A small-molecule ligand and the protein it binds are described below.
Small molecule (SMILES): Cc1cc(CCCCCOc2c(Cl)cc(C3=NCCO3)cc2Cl)on1

Sequence of chain 1.A:
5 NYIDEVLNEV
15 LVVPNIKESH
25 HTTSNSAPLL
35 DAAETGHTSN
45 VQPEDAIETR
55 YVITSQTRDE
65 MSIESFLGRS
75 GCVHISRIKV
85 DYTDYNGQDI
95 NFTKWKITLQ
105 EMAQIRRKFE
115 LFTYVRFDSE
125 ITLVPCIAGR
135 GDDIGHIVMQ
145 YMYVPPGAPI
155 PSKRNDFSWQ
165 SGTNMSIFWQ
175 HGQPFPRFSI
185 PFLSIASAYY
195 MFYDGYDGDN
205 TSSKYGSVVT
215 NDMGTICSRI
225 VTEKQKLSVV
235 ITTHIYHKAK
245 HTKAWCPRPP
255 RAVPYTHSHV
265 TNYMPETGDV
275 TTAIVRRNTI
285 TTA

Binding-site contacts:
Ligand atom C1C contacts residue LEU103 of chain 1.A at 4.1 Å (hydrophobic).
Ligand atom C2A contacts residue ILE220 of chain 1.A at 3.8 Å (hydrophobic).
Ligand atom N2 contacts residue THR102 of chain 1.A at 4.2 Å.
Ligand atom N3A contacts residue LEU127 of chain 1.A at 4.1 Å.
Ligand atom N2 contacts residue ASN215 of chain 1.A at 3.7 Å.
Ligand atom C5A contacts residue MET146 of chain 1.A at 3.7 Å (hydrophobic).
Ligand atom C2C contacts residue MET217 of chain 1.A at 3.7 Å (hydrophobic).
Ligand atom N3A contacts residue PHE182 of chain 1.A at 4.0 Å.
Ligand atom O1A contacts residue ILE220 of chain 1.A at 3.6 Å.
Ligand atom C5 contacts residue LEU103 of chain 1.A at 3.8 Å (hydrophobic).
Ligand atom C3B contacts residue ILE220 of chain 1.A at 4.2 Å (hydrophobic).
Ligand atom C2A contacts residue PHE182 of chain 1.A at 4.2 Å (hydrophobic).
Ligand atom C5A contacts residue TYR145 of chain 1.A at 3.8 Å (hydrophobic).
Ligand atom C5B contacts residue ILE125 of chain 1.A at 3.9 Å (hydrophobic).
Ligand atom CL1 contacts residue ILE125 of chain 1.A at 3.5 Å.
Ligand atom C3 contacts residue LEU103 of chain 1.A at 4.1 Å (hydrophobic).
Ligand atom C4C contacts residue MET217 of chain 1.A at 4.2 Å (hydrophobic).
Ligand atom C3B contacts residue ILE125 of chain 1.A at 3.5 Å (hydrophobic).
Ligand atom C4B contacts residue ILE220 of chain 1.A at 4.0 Å (hydrophobic).
Ligand atom CL2 contacts residue LEU187 of chain 1.A at 3.9 Å.
Ligand atom C6B contacts residue ILE125 of chain 1.A at 3.6 Å (hydrophobic).
Ligand atom C4 contacts residue LEU103 of chain 1.A at 3.4 Å (hydrophobic).
Ligand atom C4A contacts residue LEU127 of chain 1.A at 4.0 Å (hydrophobic).
Ligand atom CL2 contacts residue TYR147 of chain 1.A at 3.4 Å.
Ligand atom O1A contacts residue TYR147 of chain 1.A at 4.0 Å.
Ligand atom C4A contacts residue ILE220 of chain 1.A at 4.1 Å (hydrophobic).
Ligand atom C6B contacts residue ILE184 of chain 1.A at 4.1 Å (hydrophobic).
Ligand atom C5A contacts residue TYR147 of chain 1.A at 4.1 Å (hydrophobic).
Ligand atom CL1 contacts residue ILE239 of chain 1.A at 3.8 Å.
Ligand atom C31 contacts residue MET195 of chain 1.A at 3.5 Å (hydrophobic).
Ligand atom CL2 contacts residue ILE184 of chain 1.A at 3.9 Å.
Ligand atom C5A contacts residue ILE220 of chain 1.A at 3.9 Å (hydrophobic).
Ligand atom C5B contacts residue TYR147 of chain 1.A at 3.9 Å (hydrophobic).
Ligand atom C31 contacts residue GLN104 of chain 1.A at 3.6 Å.
Ligand atom O1 contacts residue MET217 of chain 1.A at 4.2 Å.
Ligand atom C4A contacts residue TYR145 of chain 1.A at 3.3 Å (hydrophobic).
Ligand atom C2B contacts residue ILE125 of chain 1.A at 3.1 Å (hydrophobic).
Ligand atom O1B contacts residue ILE125 of chain 1.A at 3.5 Å.
Ligand atom C1B contacts residue ILE125 of chain 1.A at 3.1 Å (hydrophobic).
Ligand atom C4B contacts residue ILE125 of chain 1.A at 3.9 Å (hydrophobic).